Sequence of chain 2.A:
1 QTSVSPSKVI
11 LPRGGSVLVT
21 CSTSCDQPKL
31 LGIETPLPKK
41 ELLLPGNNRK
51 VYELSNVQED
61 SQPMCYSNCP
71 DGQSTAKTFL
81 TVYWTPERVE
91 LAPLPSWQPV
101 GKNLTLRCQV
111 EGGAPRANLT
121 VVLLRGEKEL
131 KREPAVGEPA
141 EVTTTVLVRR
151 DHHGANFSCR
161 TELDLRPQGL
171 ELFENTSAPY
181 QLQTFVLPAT

Binding-site contacts:
Ligand atom C7 contacts residue ASN175 of chain 2.A at 3.8 Å.
Ligand atom C8 contacts residue PRO86 of chain 2.A at 3.5 Å (hydrophobic).
Ligand atom C1 contacts residue GLU174 of chain 2.A at 3.6 Å.
Ligand atom C3 contacts residue THR85 of chain 2.A at 3.6 Å.
Ligand atom C4 contacts residue THR85 of chain 2.A at 4.0 Å.
Ligand atom C5 contacts residue GLU174 of chain 2.A at 4.3 Å.
Ligand atom N2 contacts residue THR85 of chain 2.A at 4.1 Å.
Ligand atom N2 contacts residue PRO86 of chain 2.A at 3.8 Å.
Ligand atom C1 contacts residue ASN175 of chain 2.A at 1.4 Å.
Ligand atom C6 contacts residue PHE173 of chain 2.A at 4.2 Å (hydrophobic).
Ligand atom C8 contacts residue PHE173 of chain 2.A at 4.4 Å (hydrophobic).
Ligand atom C2 contacts residue THR85 of chain 2.A at 4.0 Å.
Ligand atom C7 contacts residue THR85 of chain 2.A at 4.1 Å.
Ligand atom C6 contacts residue GLU174 of chain 2.A at 4.4 Å.
Ligand atom O4 contacts residue THR85 of chain 2.A at 3.9 Å.
Ligand atom O5 contacts residue GLU174 of chain 2.A at 3.1 Å (salt-bridge).
Ligand atom O7 contacts residue THR85 of chain 2.A at 3.6 Å.
Ligand atom C8 contacts residue THR85 of chain 2.A at 4.3 Å.
Ligand atom O5 contacts residue ASN175 of chain 2.A at 2.3 Å (h-bond).
Ligand atom C4 contacts residue ASN175 of chain 2.A at 4.2 Å.
Ligand atom C8 contacts residue GLU87 of chain 2.A at 3.1 Å.
Ligand atom C2 contacts residue ASN175 of chain 2.A at 2.4 Å.
Ligand atom N2 contacts residue ASN175 of chain 2.A at 2.9 Å (h-bond).
Ligand atom O5 contacts residue THR85 of chain 2.A at 3.6 Å (h-bond).
Ligand atom O7 contacts residue ASN175 of chain 2.A at 4.2 Å.
Ligand atom C5 contacts residue THR85 of chain 2.A at 3.6 Å.
Ligand atom C3 contacts residue ASN175 of chain 2.A at 3.8 Å.
Ligand atom C1 contacts residue THR85 of chain 2.A at 3.2 Å.
Ligand atom C7 contacts residue PRO86 of chain 2.A at 4.2 Å (hydrophobic).
Ligand atom C5 contacts residue ASN175 of chain 2.A at 3.6 Å.
Ligand atom O6 contacts residue GLU174 of chain 2.A at 3.8 Å.

The protein below binds the small molecule below.
Small molecule (SMILES): CC(=O)N[C@H]1[C@H](O[C@H]2[C@H](O)[C@@H](NC(C)=O)CO[C@@H]2CO)O[C@H](CO)[C@@H](O)[C@@H]1O